Sequence of chain 1.B:
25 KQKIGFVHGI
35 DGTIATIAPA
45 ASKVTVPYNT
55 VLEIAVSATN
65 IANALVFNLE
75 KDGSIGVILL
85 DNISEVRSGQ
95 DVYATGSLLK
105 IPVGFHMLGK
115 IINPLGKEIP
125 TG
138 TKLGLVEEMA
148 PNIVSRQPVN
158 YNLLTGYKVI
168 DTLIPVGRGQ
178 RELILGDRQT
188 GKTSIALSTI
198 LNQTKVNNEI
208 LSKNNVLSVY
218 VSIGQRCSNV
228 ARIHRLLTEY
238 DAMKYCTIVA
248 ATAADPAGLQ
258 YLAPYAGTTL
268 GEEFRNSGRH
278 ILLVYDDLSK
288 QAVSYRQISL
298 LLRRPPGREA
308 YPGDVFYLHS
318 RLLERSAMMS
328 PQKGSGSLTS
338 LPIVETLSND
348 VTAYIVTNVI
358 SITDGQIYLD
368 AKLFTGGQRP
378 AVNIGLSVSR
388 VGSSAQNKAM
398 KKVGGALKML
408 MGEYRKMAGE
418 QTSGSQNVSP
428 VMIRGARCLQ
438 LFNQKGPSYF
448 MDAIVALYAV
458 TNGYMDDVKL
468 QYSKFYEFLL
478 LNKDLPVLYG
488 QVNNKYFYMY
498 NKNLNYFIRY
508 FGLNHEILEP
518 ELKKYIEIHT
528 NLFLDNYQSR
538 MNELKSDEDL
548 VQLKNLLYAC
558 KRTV

Binding-site contacts:
Ligand atom C10 contacts residue PHE329 of chain 1.E at 4.3 Å (hydrophobic).
Ligand atom C19 contacts residue ASP333 of chain 1.E at 4.2 Å.
Ligand atom O21 contacts residue GLN186 of chain 1.B at 3.7 Å.
Ligand atom C11 contacts residue PHE159 of chain 1.E at 3.6 Å (hydrophobic).
Ligand atom C22 contacts residue GLN186 of chain 1.B at 4.3 Å.
Ligand atom C8 contacts residue ILE320 of chain 1.E at 3.9 Å (hydrophobic).
Ligand atom C20 contacts residue ALA334 of chain 1.E at 4.1 Å (hydrophobic).
Ligand atom C17 contacts residue PHE329 of chain 1.E at 3.8 Å (hydrophobic).
Ligand atom C23 contacts residue GLN186 of chain 1.B at 3.9 Å.
Ligand atom C19 contacts residue LEU332 of chain 1.E at 4.1 Å (hydrophobic).
Ligand atom C12 contacts residue ARG185 of chain 1.B at 3.7 Å.
Ligand atom C16 contacts residue THR335 of chain 1.E at 3.3 Å.
Ligand atom C11 contacts residue PHE329 of chain 1.E at 3.5 Å (hydrophobic).
Ligand atom C14 contacts residue ARG185 of chain 1.B at 4.1 Å.
Ligand atom C25 contacts residue ATP1 of chain 1.CA at 4.0 Å.
Ligand atom O21 contacts residue ASP333 of chain 1.E at 4.2 Å.
Ligand atom O24 contacts residue ARG359 of chain 1.E at 4.0 Å.
Ligand atom O24 contacts residue SER358 of chain 1.E at 2.8 Å (h-bond).
Ligand atom C19 contacts residue THR335 of chain 1.E at 4.1 Å.
Ligand atom C23 contacts residue SER358 of chain 1.E at 3.5 Å.
Ligand atom C22 contacts residue SER358 of chain 1.E at 3.1 Å.
Ligand atom C16 contacts residue PHE329 of chain 1.E at 3.6 Å (hydrophobic).
Ligand atom C13 contacts residue ARG185 of chain 1.B at 3.3 Å.
Ligand atom C3 contacts residue ASP318 of chain 1.E at 3.9 Å.
Ligand atom C22 contacts residue ALA357 of chain 1.E at 4.2 Å (hydrophobic).
Ligand atom O15 contacts residue ARG185 of chain 1.B at 3.7 Å.
Ligand atom C10 contacts residue PHE159 of chain 1.E at 3.5 Å (hydrophobic).
Ligand atom C19 contacts residue GLN186 of chain 1.B at 4.0 Å.
Ligand atom C22 contacts residue ASP333 of chain 1.E at 4.1 Å.
Ligand atom O18 contacts residue THR335 of chain 1.E at 3.6 Å.
Ligand atom C20 contacts residue ASP333 of chain 1.E at 3.3 Å.
Ligand atom O15 contacts residue PHE329 of chain 1.E at 3.8 Å.
Ligand atom C17 contacts residue THR335 of chain 1.E at 3.8 Å.
Ligand atom C22 contacts residue ARG359 of chain 1.E at 3.7 Å.
Ligand atom O18 contacts residue GLN186 of chain 1.B at 4.0 Å.
Ligand atom C25 contacts residue PHE371 of chain 1.B at 3.4 Å (hydrophobic).
Ligand atom C12 contacts residue PHE329 of chain 1.E at 4.0 Å (hydrophobic).
Ligand atom C25 contacts residue SER358 of chain 1.E at 3.8 Å.
Ligand atom C3 contacts residue ILE320 of chain 1.E at 4.2 Å (hydrophobic).
Ligand atom C17 contacts residue GLN186 of chain 1.B at 3.9 Å.

The protein below binds the small molecule below.
Small molecule (SMILES): COCCOCCOCCOc1ccc(C(C)(C)CC(C)(C)C)cc1

Sequence of chain 1.E:
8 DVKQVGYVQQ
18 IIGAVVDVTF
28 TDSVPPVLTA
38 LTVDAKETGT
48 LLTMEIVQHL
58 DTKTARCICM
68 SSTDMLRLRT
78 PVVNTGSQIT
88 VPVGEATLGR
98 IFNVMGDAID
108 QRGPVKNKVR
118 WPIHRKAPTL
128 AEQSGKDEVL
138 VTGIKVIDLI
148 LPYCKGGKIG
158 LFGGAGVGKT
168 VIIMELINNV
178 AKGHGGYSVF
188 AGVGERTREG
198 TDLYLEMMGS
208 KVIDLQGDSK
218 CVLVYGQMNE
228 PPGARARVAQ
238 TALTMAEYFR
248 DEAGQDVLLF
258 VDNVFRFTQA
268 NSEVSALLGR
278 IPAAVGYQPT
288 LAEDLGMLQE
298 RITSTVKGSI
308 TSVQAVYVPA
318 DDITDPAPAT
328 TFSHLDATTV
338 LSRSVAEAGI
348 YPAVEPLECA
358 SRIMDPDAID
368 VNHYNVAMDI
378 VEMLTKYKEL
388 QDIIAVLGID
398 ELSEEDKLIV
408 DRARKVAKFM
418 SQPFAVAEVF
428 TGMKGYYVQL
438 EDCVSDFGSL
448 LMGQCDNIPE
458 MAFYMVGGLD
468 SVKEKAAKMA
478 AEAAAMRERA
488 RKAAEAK